This small molecule binds to this protein.
Small molecule (SMILES): CC(=O)N[C@@H]1[C@@H](O)[C@H](O)[C@@H](CO)O[C@H]1O

Binding-site contacts:
Ligand atom C1 contacts residue ASN448 of chain 1.A at 1.5 Å.
Ligand atom C2 contacts residue ASN448 of chain 1.A at 2.8 Å.
Ligand atom C1 contacts residue THR451 of chain 1.A at 4.2 Å.
Ligand atom C2 contacts residue THR450 of chain 1.A at 3.6 Å.
Ligand atom C2 contacts residue THR451 of chain 1.A at 4.1 Å.
Ligand atom C5 contacts residue ASN448 of chain 1.A at 3.4 Å.
Ligand atom O5 contacts residue ASN448 of chain 1.A at 2.3 Å (h-bond).
Ligand atom C1 contacts residue ASP485 of chain 1.A at 4.3 Å.
Ligand atom O5 contacts residue THR450 of chain 1.A at 4.4 Å.
Ligand atom C4 contacts residue ASN448 of chain 1.A at 4.3 Å.
Ligand atom N2 contacts residue ASN448 of chain 1.A at 3.5 Å (h-bond).
Ligand atom O7 contacts residue THR451 of chain 1.A at 3.8 Å.
Ligand atom O3 contacts residue THR450 of chain 1.A at 3.1 Å.
Ligand atom C3 contacts residue THR450 of chain 1.A at 3.7 Å.
Ligand atom C6 contacts residue ASN448 of chain 1.A at 4.4 Å.
Ligand atom C7 contacts residue THR451 of chain 1.A at 4.4 Å.
Ligand atom C7 contacts residue ASN448 of chain 1.A at 4.4 Å.
Ligand atom C3 contacts residue ASN448 of chain 1.A at 4.0 Å.
Ligand atom C1 contacts residue THR450 of chain 1.A at 4.2 Å.

Sequence of chain 1.A:
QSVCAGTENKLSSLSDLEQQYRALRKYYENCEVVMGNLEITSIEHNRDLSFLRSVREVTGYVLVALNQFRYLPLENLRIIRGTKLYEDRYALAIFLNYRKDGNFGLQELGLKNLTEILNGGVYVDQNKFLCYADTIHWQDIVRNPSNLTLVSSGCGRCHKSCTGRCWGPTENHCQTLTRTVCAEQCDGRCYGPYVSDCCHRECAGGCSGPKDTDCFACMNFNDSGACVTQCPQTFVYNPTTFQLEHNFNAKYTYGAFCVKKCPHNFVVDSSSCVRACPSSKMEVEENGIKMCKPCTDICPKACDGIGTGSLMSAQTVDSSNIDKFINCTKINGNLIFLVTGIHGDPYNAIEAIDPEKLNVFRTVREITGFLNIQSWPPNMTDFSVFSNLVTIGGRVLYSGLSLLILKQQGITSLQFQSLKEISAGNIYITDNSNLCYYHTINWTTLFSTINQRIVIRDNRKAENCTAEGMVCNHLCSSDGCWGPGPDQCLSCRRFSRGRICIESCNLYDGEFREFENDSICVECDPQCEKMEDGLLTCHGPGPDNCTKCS